This protein binds this small molecule.
Small molecule (SMILES): CC(=O)N[C@@H]1[C@@H](O)[C@H](O)[C@@H](CO)O[C@H]1O

Sequence of chain 17.F:
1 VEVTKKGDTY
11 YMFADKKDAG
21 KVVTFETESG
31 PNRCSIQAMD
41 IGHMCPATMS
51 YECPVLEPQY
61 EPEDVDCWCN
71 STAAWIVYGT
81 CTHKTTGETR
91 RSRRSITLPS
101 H

Binding-site contacts:
Ligand atom C6 contacts residue ARG33 of chain 17.F at 4.1 Å.
Ligand atom C8 contacts residue ASN70 of chain 17.F at 3.6 Å.
Ligand atom O7 contacts residue PRO31 of chain 17.F at 3.2 Å (h-bond).
Ligand atom C1 contacts residue ARG33 of chain 17.F at 4.2 Å.
Ligand atom N2 contacts residue ASN32 of chain 17.F at 4.2 Å.
Ligand atom C5 contacts residue ASN70 of chain 17.F at 3.7 Å.
Ligand atom C4 contacts residue ASN70 of chain 17.F at 4.2 Å.
Ligand atom N2 contacts residue ASN70 of chain 17.F at 2.9 Å (h-bond).
Ligand atom N2 contacts residue PRO31 of chain 17.F at 2.8 Å (h-bond).
Ligand atom C5 contacts residue ARG33 of chain 17.F at 4.1 Å.
Ligand atom C2 contacts residue PRO31 of chain 17.F at 3.9 Å (hydrophobic).
Ligand atom C2 contacts residue ASN70 of chain 17.F at 2.5 Å.
Ligand atom O3 contacts residue PRO31 of chain 17.F at 4.0 Å.
Ligand atom O7 contacts residue SER71 of chain 17.F at 4.2 Å.
Ligand atom C3 contacts residue PRO31 of chain 17.F at 4.0 Å (hydrophobic).
Ligand atom C7 contacts residue PRO31 of chain 17.F at 3.4 Å (hydrophobic).
Ligand atom C1 contacts residue ASN70 of chain 17.F at 1.4 Å.
Ligand atom O6 contacts residue ARG33 of chain 17.F at 3.6 Å.
Ligand atom O5 contacts residue ASN70 of chain 17.F at 2.4 Å (h-bond).
Ligand atom O7 contacts residue ASN70 of chain 17.F at 3.3 Å (h-bond).
Ligand atom C7 contacts residue ASN70 of chain 17.F at 3.1 Å.
Ligand atom C3 contacts residue ASN70 of chain 17.F at 3.8 Å.